Sequence of chain 1.A:
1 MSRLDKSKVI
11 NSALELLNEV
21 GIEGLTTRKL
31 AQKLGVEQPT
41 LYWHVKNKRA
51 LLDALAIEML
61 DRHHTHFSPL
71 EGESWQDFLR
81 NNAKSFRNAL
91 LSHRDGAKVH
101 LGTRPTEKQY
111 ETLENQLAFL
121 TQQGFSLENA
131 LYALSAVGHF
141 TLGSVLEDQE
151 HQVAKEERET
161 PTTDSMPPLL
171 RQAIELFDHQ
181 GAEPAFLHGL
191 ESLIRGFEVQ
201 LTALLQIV

This small molecule binds to this protein.
Small molecule (SMILES): CC(C)C[C@H](NC(=O)CNC(=O)[C@H](CC1=c2ccccc2=NC1)NC(=O)[C@@H](NC(=O)[C@H](CCC(N)=O)NC(=O)[C@H](CC1=c2ccccc2=NC1)NC(=O)[C@H](CCCN=C(N)N)NC(=O)CNC(=O)[C@@H](N)CCCN=C(N)N)C(C)C)C(=O)N[C@@H](C)C(=O)N[C@@H](CCCCN)C(=O)N[C@@H](CCCN=C(N)N)C(=O)N[C@H](C=O)CS

Sequence of chain 2.A:
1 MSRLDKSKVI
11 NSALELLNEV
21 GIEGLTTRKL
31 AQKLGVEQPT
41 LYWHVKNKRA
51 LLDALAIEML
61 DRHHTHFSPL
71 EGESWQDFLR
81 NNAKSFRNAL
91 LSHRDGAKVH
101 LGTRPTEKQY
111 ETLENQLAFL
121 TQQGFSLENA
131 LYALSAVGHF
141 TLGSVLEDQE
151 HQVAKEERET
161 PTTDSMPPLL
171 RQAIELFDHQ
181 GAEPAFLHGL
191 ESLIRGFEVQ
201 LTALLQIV

Binding-site contacts:
Ligand atom CE3 contacts residue PRO105 of chain 1.A at 3.6 Å (hydrophobic).
Ligand atom CA contacts residue TYR110 of chain 1.A at 3.5 Å (hydrophobic).
Ligand atom CD contacts residue THR163 of chain 2.A at 3.6 Å.
Ligand atom CA contacts residue ASP178 of chain 2.A at 3.5 Å.
Ligand atom O contacts residue HIS64 of chain 1.A at 3.5 Å (h-bond).
Ligand atom CZ2 contacts residue ARG104 of chain 1.A at 3.6 Å.
Ligand atom CB contacts residue PHE177 of chain 2.A at 3.5 Å (hydrophobic).
Ligand atom O contacts residue GLN109 of chain 1.A at 3.0 Å (h-bond).
Ligand atom O contacts residue THR160 of chain 2.A at 3.3 Å.
Ligand atom O contacts residue HIS100 of chain 1.A at 3.4 Å.
Ligand atom CE2 contacts residue PRO105 of chain 1.A at 3.6 Å (hydrophobic).
Ligand atom CB contacts residue THR160 of chain 2.A at 3.6 Å.
Ligand atom CA contacts residue ILE174 of chain 2.A at 3.6 Å (hydrophobic).
Ligand atom NH2 contacts residue GLU147 of chain 2.A at 3.4 Å (salt-bridge).
Ligand atom CB contacts residue ASP178 of chain 2.A at 3.2 Å.
Ligand atom NH1 contacts residue LEU134 of chain 1.A at 3.4 Å (h-bond).
Ligand atom CD contacts residue ASP178 of chain 2.A at 3.1 Å.
Ligand atom NZ contacts residue GLY102 of chain 1.A at 2.8 Å (h-bond).
Ligand atom CZ2 contacts residue LYS155 of chain 2.A at 3.6 Å.
Ligand atom NE1 contacts residue LYS155 of chain 2.A at 3.6 Å (salt-bridge).
Ligand atom N contacts residue ASP178 of chain 2.A at 2.7 Å (salt-bridge).
Ligand atom NZ contacts residue HIS100 of chain 1.A at 3.2 Å (h-bond).
Ligand atom CG contacts residue THR160 of chain 2.A at 3.5 Å.
Ligand atom CG contacts residue ASP178 of chain 2.A at 3.6 Å.
Ligand atom CD contacts residue THR103 of chain 1.A at 3.2 Å.
Ligand atom O contacts residue GLN109 of chain 1.A at 3.2 Å.
Ligand atom NH1 contacts residue ASP178 of chain 2.A at 3.6 Å.
Ligand atom CD2 contacts residue SER135 of chain 1.A at 3.6 Å.
Ligand atom NE2 contacts residue GLY181 of chain 2.A at 3.6 Å.
Ligand atom O contacts residue GLN109 of chain 1.A at 3.1 Å (h-bond).
Ligand atom CE contacts residue THR103 of chain 1.A at 3.3 Å.
Ligand atom NZ contacts residue LEU101 of chain 1.A at 3.6 Å.
Ligand atom CH2 contacts residue ARG104 of chain 1.A at 3.5 Å.
Ligand atom NZ contacts residue THR103 of chain 1.A at 3.1 Å (h-bond).
Ligand atom NH2 contacts residue HIS139 of chain 1.A at 3.4 Å (h-bond).
Ligand atom O contacts residue HIS151 of chain 2.A at 3.2 Å.
Ligand atom CG contacts residue PHE177 of chain 2.A at 3.5 Å (hydrophobic).
Ligand atom CD2 contacts residue PRO105 of chain 1.A at 3.5 Å (hydrophobic).
Ligand atom NH1 contacts residue GLY138 of chain 1.A at 3.5 Å.
Ligand atom CA contacts residue GLU147 of chain 2.A at 3.4 Å.